Sequence of chain 35.D:
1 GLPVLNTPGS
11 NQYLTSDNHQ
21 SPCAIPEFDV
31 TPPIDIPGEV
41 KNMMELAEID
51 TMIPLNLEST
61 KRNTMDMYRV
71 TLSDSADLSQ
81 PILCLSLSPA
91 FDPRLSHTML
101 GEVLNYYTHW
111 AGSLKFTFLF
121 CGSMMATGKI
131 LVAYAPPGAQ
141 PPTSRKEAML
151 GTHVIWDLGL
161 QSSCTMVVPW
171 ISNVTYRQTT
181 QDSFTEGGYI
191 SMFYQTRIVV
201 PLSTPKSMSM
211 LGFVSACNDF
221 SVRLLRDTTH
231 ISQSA

Sequence of chain 34.B:
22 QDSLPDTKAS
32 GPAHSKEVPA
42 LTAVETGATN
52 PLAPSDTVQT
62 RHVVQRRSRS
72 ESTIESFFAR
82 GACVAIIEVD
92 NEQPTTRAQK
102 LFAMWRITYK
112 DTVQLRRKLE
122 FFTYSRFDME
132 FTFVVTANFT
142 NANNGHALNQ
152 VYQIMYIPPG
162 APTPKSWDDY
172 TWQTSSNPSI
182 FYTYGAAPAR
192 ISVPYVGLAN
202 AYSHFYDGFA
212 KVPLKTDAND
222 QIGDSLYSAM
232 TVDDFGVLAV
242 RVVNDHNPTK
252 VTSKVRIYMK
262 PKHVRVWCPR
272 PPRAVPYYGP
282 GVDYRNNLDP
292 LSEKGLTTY

The small molecule below binds the protein below.
Small molecule (SMILES): CCOC(=O)c1ccc(OCCCCC2CCN(c3ccc(C)nn3)CC2)cc1

Binding-site contacts:
Ligand atom C10 contacts residue TYR157 of chain 34.B at 3.6 Å (hydrophobic).
Ligand atom C7 contacts residue PHE132 of chain 34.B at 3.6 Å (hydrophobic).
Ligand atom C11 contacts residue VAL194 of chain 34.B at 3.7 Å (hydrophobic).
Ligand atom N3 contacts residue ILE192 of chain 34.B at 3.8 Å.
Ligand atom C23 contacts residue PHE236 of chain 34.B at 3.5 Å (hydrophobic).
Ligand atom C1 contacts residue ILE181 of chain 34.B at 3.4 Å (hydrophobic).
Ligand atom C9 contacts residue ILE108 of chain 34.B at 3.5 Å (hydrophobic).
Ligand atom C4 contacts residue ALA24 of chain 34.D at 3.8 Å (hydrophobic).
Ligand atom C22 contacts residue TYR203 of chain 34.B at 3.5 Å (hydrophobic).
Ligand atom O24 contacts residue TYR110 of chain 34.B at 3.9 Å.
Ligand atom C8 contacts residue PHE132 of chain 34.B at 3.4 Å (hydrophobic).
Ligand atom C19 contacts residue TYR110 of chain 34.B at 3.7 Å (hydrophobic).
Ligand atom C3 contacts residue PRO179 of chain 34.B at 3.7 Å (hydrophobic).
Ligand atom C10 contacts residue VAL194 of chain 34.B at 3.7 Å (hydrophobic).
Ligand atom C3 contacts residue ALA24 of chain 34.D at 3.7 Å (hydrophobic).
Ligand atom C12 contacts residue PHE236 of chain 34.B at 3.8 Å (hydrophobic).
Ligand atom C20 contacts residue PHE236 of chain 34.B at 3.2 Å (hydrophobic).
Ligand atom C1 contacts residue ILE155 of chain 34.B at 3.7 Å (hydrophobic).
Ligand atom C22 contacts residue PHE236 of chain 34.B at 3.9 Å (hydrophobic).
Ligand atom O24 contacts residue PHE236 of chain 34.B at 3.7 Å.
Ligand atom C9 contacts residue TYR157 of chain 34.B at 3.8 Å (hydrophobic).
Ligand atom C21 contacts residue PHE236 of chain 34.B at 3.4 Å (hydrophobic).
Ligand atom C14 contacts residue VAL197 of chain 34.B at 3.6 Å (hydrophobic).
Ligand atom C3 contacts residue TYR157 of chain 34.B at 3.5 Å (hydrophobic).
Ligand atom C27 contacts residue THR109 of chain 34.B at 3.5 Å.
Ligand atom N4 contacts residue LEU239 of chain 34.B at 3.8 Å.
Ligand atom C8 contacts residue ILE108 of chain 34.B at 3.8 Å (hydrophobic).
Ligand atom O25 contacts residue TYR110 of chain 34.B at 3.0 Å.
Ligand atom C1 contacts residue PRO179 of chain 34.B at 3.9 Å (hydrophobic).
Ligand atom C14 contacts residue PHE236 of chain 34.B at 3.9 Å (hydrophobic).
Ligand atom C13 contacts residue VAL197 of chain 34.B at 3.6 Å (hydrophobic).
Ligand atom C23 contacts residue TYR110 of chain 34.B at 3.3 Å (hydrophobic).
Ligand atom C11 contacts residue TYR157 of chain 34.B at 3.6 Å (hydrophobic).
Ligand atom C4 contacts residue TYR157 of chain 34.B at 3.4 Å (hydrophobic).
Ligand atom C21 contacts residue TYR203 of chain 34.B at 3.8 Å (hydrophobic).
Ligand atom C26 contacts residue THR109 of chain 34.B at 3.7 Å.
Ligand atom C19 contacts residue PHE236 of chain 34.B at 3.5 Å (hydrophobic).
Ligand atom N6 contacts residue VAL194 of chain 34.B at 3.7 Å.
Ligand atom C20 contacts residue TYR110 of chain 34.B at 3.5 Å (hydrophobic).
Ligand atom N4 contacts residue ILE192 of chain 34.B at 3.6 Å.

Sequence of chain 34.D:
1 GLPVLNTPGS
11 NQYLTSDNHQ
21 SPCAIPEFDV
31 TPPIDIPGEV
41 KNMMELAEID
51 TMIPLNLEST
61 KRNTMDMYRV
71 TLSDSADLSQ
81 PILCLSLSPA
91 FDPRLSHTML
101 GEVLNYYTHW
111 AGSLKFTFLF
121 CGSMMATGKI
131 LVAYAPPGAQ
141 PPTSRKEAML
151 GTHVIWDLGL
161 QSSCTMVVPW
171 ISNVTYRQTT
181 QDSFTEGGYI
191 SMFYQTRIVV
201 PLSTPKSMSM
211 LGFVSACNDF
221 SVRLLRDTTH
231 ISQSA